Binding-site contacts:
Ligand atom C2 contacts residue TRP369 of chain 1.D at 3.6 Å (hydrophobic).
Ligand atom O6 contacts residue TRP369 of chain 1.D at 3.4 Å (h-bond).
Ligand atom O1 contacts residue TRP369 of chain 1.D at 4.1 Å.
Ligand atom O5 contacts residue TRP369 of chain 1.D at 4.0 Å.
Ligand atom O3 contacts residue TRP369 of chain 1.D at 4.4 Å.
Ligand atom C3 contacts residue TRP369 of chain 1.D at 4.3 Å (hydrophobic).
Ligand atom C5 contacts residue TRP369 of chain 1.D at 4.0 Å (hydrophobic).
Ligand atom O4 contacts residue TRP369 of chain 1.D at 4.3 Å.
Ligand atom O2 contacts residue TRP369 of chain 1.D at 4.3 Å.
Ligand atom C6 contacts residue TRP369 of chain 1.D at 3.7 Å (hydrophobic).
Ligand atom C4 contacts residue TRP369 of chain 1.D at 4.2 Å (hydrophobic).
Ligand atom C1 contacts residue TRP369 of chain 1.D at 3.7 Å (hydrophobic).

A small-molecule ligand and the protein it binds are described below.
Small molecule (SMILES): OC[C@H]1O[C@H](O[C@H]2[C@H](O)[C@@H](O)[C@@H](O)O[C@@H]2CO)[C@H](O)[C@@H](O)[C@@H]1O

Sequence of chain 1.D:
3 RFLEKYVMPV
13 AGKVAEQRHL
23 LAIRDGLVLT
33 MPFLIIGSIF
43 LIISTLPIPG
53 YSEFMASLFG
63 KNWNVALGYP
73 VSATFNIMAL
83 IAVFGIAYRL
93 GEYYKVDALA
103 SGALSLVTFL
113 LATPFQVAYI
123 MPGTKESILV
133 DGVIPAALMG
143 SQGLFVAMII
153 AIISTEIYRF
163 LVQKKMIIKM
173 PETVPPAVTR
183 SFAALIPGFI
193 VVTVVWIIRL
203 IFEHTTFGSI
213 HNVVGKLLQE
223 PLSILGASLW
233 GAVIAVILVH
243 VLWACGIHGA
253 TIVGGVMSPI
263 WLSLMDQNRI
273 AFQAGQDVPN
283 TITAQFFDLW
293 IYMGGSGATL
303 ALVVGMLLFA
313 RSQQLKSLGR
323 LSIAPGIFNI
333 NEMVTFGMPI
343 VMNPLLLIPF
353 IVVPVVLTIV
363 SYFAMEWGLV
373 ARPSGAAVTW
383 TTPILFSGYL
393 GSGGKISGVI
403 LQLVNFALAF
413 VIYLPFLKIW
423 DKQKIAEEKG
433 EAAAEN